Sequence of chain 1.E:
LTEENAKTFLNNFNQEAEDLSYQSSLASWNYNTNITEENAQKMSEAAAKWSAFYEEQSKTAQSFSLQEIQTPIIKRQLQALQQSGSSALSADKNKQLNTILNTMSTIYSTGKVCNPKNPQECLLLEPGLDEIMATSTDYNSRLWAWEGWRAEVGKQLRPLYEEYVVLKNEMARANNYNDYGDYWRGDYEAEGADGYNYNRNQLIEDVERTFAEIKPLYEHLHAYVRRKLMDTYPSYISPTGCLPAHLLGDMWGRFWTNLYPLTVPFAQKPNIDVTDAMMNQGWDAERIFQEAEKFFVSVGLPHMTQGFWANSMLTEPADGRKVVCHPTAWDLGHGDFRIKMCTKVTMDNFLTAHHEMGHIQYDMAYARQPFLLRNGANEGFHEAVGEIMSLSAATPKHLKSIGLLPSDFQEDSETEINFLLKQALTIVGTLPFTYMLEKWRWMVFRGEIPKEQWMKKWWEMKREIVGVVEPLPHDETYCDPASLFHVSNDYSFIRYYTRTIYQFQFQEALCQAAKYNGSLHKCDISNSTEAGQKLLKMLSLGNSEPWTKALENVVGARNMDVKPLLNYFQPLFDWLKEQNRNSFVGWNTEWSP

Binding-site contacts:
Ligand atom C1 contacts residue ASN53 of chain 1.E at 1.4 Å.
Ligand atom C5 contacts residue GLU57 of chain 1.E at 4.4 Å.
Ligand atom C5 contacts residue ASN53 of chain 1.E at 3.6 Å.
Ligand atom C4 contacts residue ASN53 of chain 1.E at 4.2 Å.
Ligand atom C6 contacts residue ASN58 of chain 1.E at 4.2 Å.
Ligand atom C8 contacts residue GLU57 of chain 1.E at 3.4 Å.
Ligand atom C7 contacts residue ASN53 of chain 1.E at 3.4 Å.
Ligand atom C6 contacts residue GLU57 of chain 1.E at 3.2 Å.
Ligand atom O5 contacts residue ASN53 of chain 1.E at 2.3 Å (h-bond).
Ligand atom O7 contacts residue ASN53 of chain 1.E at 3.3 Å (h-bond).
Ligand atom O6 contacts residue ASN53 of chain 1.E at 4.4 Å.
Ligand atom C8 contacts residue ASP338 of chain 1.E at 4.4 Å.
Ligand atom O7 contacts residue ARG340 of chain 1.E at 4.0 Å.
Ligand atom C2 contacts residue ASN53 of chain 1.E at 2.5 Å.
Ligand atom C7 contacts residue ARG340 of chain 1.E at 4.2 Å.
Ligand atom C7 contacts residue GLU57 of chain 1.E at 4.4 Å.
Ligand atom O5 contacts residue ASN58 of chain 1.E at 4.4 Å.
Ligand atom O6 contacts residue THR55 of chain 1.E at 3.7 Å.
Ligand atom C8 contacts residue ARG340 of chain 1.E at 3.9 Å.
Ligand atom C3 contacts residue ASN53 of chain 1.E at 3.8 Å.
Ligand atom O6 contacts residue GLU57 of chain 1.E at 3.4 Å (salt-bridge).
Ligand atom O6 contacts residue ASN58 of chain 1.E at 2.8 Å (h-bond).
Ligand atom N2 contacts residue ASN53 of chain 1.E at 3.0 Å (h-bond).

This protein binds this small molecule.
Small molecule (SMILES): CC(=O)N[C@H]1[C@H](O[C@H]2[C@H](O)[C@@H](NC(C)=O)CO[C@@H]2CO)O[C@H](CO)[C@@H](O)[C@@H]1O